A protein and the small-molecule ligand that binds it are described below.
Small molecule (SMILES): C=C[C@@H](NC(=O)[C@H](CS)NC(=O)CCC[C@H](N)C(=O)O)C(=O)O

Sequence of chain 1.A:
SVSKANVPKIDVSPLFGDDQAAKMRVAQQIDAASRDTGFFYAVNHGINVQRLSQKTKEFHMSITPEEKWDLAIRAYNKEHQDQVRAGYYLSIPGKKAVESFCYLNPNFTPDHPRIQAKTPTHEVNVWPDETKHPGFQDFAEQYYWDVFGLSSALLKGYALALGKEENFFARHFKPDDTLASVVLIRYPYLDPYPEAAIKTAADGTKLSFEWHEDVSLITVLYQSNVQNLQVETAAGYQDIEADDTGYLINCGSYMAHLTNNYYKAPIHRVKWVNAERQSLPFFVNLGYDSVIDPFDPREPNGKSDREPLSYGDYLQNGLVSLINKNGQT

Binding-site contacts:
Ligand atom N14 contacts residue CYS104 of chain 1.A at 3.8 Å.
Ligand atom C12 contacts residue PHE211 of chain 1.A at 3.8 Å (hydrophobic).
Ligand atom O42 contacts residue VAL272 of chain 1.A at 3.7 Å.
Ligand atom C2 contacts residue CYS104 of chain 1.A at 3.9 Å (hydrophobic).
Ligand atom N14 contacts residue TYR91 of chain 1.A at 2.9 Å (h-bond).
Ligand atom C31 contacts residue VAL272 of chain 1.A at 4.0 Å (hydrophobic).
Ligand atom O19 contacts residue ARG87 of chain 1.A at 2.8 Å (salt-bridge).
Ligand atom N11 contacts residue LEU324 of chain 1.A at 3.9 Å.
Ligand atom C2 contacts residue SER183 of chain 1.A at 3.9 Å.
Ligand atom S17 contacts residue PHE285 of chain 1.A at 3.7 Å.
Ligand atom C16 contacts residue LEU324 of chain 1.A at 4.0 Å (hydrophobic).
Ligand atom O15 contacts residue THR331 of chain 1.A at 3.3 Å.
Ligand atom O18 contacts residue ILE187 of chain 1.A at 3.6 Å.
Ligand atom O20 contacts residue ARG87 of chain 1.A at 2.9 Å (salt-bridge).
Ligand atom O42 contacts residue TYR189 of chain 1.A at 2.7 Å (h-bond).
Ligand atom C33 contacts residue PRO283 of chain 1.A at 3.6 Å (hydrophobic).
Ligand atom C2 contacts residue VAL185 of chain 1.A at 4.1 Å (hydrophobic).
Ligand atom S17 contacts residue ASP216 of chain 1.A at 3.1 Å (salt-bridge).
Ligand atom C1 contacts residue ARG87 of chain 1.A at 3.6 Å.
Ligand atom C33 contacts residue LEU223 of chain 1.A at 4.0 Å (hydrophobic).
Ligand atom C31 contacts residue SER281 of chain 1.A at 3.9 Å.
Ligand atom O43 contacts residue GLN225 of chain 1.A at 3.8 Å.
Ligand atom C16 contacts residue FE21 of chain 1.C at 3.6 Å.
Ligand atom O19 contacts residue LEU321 of chain 1.A at 3.9 Å.
Ligand atom O20 contacts residue SER183 of chain 1.A at 2.7 Å (h-bond).
Ligand atom O43 contacts residue TYR189 of chain 1.A at 3.6 Å.
Ligand atom N11 contacts residue PHE285 of chain 1.A at 4.0 Å.
Ligand atom C16 contacts residue HIS214 of chain 1.A at 3.3 Å.
Ligand atom C32 contacts residue SER281 of chain 1.A at 3.9 Å.
Ligand atom C31 contacts residue ILE187 of chain 1.A at 4.0 Å (hydrophobic).
Ligand atom C3 contacts residue PHE285 of chain 1.A at 4.1 Å (hydrophobic).
Ligand atom C31 contacts residue TYR189 of chain 1.A at 3.5 Å (hydrophobic).
Ligand atom S17 contacts residue HIS214 of chain 1.A at 3.2 Å (h-bond).
Ligand atom C30 contacts residue ILE187 of chain 1.A at 3.9 Å (hydrophobic).
Ligand atom C1 contacts residue SER183 of chain 1.A at 3.5 Å.
Ligand atom O43 contacts residue VAL272 of chain 1.A at 4.1 Å.
Ligand atom C16 contacts residue PHE211 of chain 1.A at 3.6 Å (hydrophobic).
Ligand atom C10 contacts residue LEU324 of chain 1.A at 3.9 Å (hydrophobic).
Ligand atom S17 contacts residue FE21 of chain 1.C at 2.4 Å.
Ligand atom O43 contacts residue SER281 of chain 1.A at 2.9 Å (h-bond).